Sequence of chain 37.C:
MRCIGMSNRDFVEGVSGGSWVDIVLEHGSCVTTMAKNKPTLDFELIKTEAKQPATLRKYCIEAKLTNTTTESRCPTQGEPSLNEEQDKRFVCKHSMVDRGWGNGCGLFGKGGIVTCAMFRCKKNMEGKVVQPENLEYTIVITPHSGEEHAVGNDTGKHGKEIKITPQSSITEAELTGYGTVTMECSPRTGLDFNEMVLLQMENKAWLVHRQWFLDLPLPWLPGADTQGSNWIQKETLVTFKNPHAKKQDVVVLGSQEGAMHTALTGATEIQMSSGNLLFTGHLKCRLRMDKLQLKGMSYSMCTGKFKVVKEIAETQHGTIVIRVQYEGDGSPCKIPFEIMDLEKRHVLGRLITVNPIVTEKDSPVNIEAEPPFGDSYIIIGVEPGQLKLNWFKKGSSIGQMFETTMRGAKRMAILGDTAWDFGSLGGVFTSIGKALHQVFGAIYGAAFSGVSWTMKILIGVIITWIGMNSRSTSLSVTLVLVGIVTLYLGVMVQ

Binding-site contacts:
Ligand atom C8 contacts residue HIS149 of chain 37.C at 3.7 Å.
Ligand atom C7 contacts residue GLY102 of chain 37.A at 4.1 Å.
Ligand atom C5 contacts residue LYS157 of chain 37.C at 3.9 Å.
Ligand atom C1 contacts residue HIS149 of chain 37.C at 3.4 Å.
Ligand atom C7 contacts residue HIS149 of chain 37.C at 4.3 Å.
Ligand atom O6 contacts residue LYS157 of chain 37.C at 3.2 Å (salt-bridge).
Ligand atom C1 contacts residue ASN153 of chain 37.C at 1.4 Å.
Ligand atom C5 contacts residue ASN153 of chain 37.C at 3.7 Å.
Ligand atom C6 contacts residue LYS157 of chain 37.C at 3.6 Å.
Ligand atom C2 contacts residue ASN153 of chain 37.C at 2.5 Å.
Ligand atom C1 contacts residue THR155 of chain 37.C at 3.8 Å.
Ligand atom C8 contacts residue TRP101 of chain 37.A at 4.4 Å (hydrophobic).
Ligand atom N2 contacts residue ASN153 of chain 37.C at 2.9 Å (h-bond).
Ligand atom O5 contacts residue HIS149 of chain 37.C at 3.5 Å.
Ligand atom C4 contacts residue ASN153 of chain 37.C at 4.2 Å.
Ligand atom O7 contacts residue TRP101 of chain 37.A at 3.8 Å.
Ligand atom C4 contacts residue HIS149 of chain 37.C at 4.0 Å.
Ligand atom C8 contacts residue ASN153 of chain 37.C at 4.0 Å.
Ligand atom O5 contacts residue THR155 of chain 37.C at 4.5 Å.
Ligand atom O3 contacts residue HIS149 of chain 37.C at 4.0 Å.
Ligand atom O7 contacts residue ASN153 of chain 37.C at 4.5 Å.
Ligand atom C2 contacts residue HIS149 of chain 37.C at 3.6 Å.
Ligand atom N2 contacts residue HIS149 of chain 37.C at 4.2 Å.
Ligand atom O4 contacts residue LYS157 of chain 37.C at 4.5 Å.
Ligand atom C5 contacts residue HIS149 of chain 37.C at 4.2 Å.
Ligand atom C1 contacts residue HIS158 of chain 37.C at 4.1 Å.
Ligand atom C3 contacts residue HIS149 of chain 37.C at 4.3 Å.
Ligand atom C3 contacts residue ASN153 of chain 37.C at 3.8 Å.
Ligand atom C5 contacts residue HIS158 of chain 37.C at 4.0 Å.
Ligand atom O7 contacts residue GLY102 of chain 37.A at 3.0 Å (h-bond).
Ligand atom O5 contacts residue ASN153 of chain 37.C at 2.4 Å (h-bond).
Ligand atom C7 contacts residue ASN153 of chain 37.C at 3.6 Å.
Ligand atom C6 contacts residue HIS158 of chain 37.C at 3.7 Å.
Ligand atom O5 contacts residue HIS158 of chain 37.C at 3.1 Å.

A small-molecule ligand and the protein it binds are described below.
Small molecule (SMILES): CC(=O)N[C@@H]1[C@@H](O)[C@H](O)[C@@H](CO)O[C@H]1O

Sequence of chain 37.A:
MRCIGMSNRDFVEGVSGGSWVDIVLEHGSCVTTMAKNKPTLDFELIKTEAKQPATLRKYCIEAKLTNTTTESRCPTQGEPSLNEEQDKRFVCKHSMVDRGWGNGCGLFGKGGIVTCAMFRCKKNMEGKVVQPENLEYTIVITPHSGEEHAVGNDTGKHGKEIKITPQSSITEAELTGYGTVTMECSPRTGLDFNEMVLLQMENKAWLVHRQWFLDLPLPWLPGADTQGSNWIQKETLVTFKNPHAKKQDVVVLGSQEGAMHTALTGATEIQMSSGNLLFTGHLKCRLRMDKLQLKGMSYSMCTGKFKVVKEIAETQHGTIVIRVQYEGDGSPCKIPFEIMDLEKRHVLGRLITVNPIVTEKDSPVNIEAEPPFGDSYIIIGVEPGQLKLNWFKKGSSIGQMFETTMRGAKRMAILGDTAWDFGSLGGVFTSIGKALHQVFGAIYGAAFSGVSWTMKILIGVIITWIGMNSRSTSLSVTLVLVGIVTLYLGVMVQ